A protein and the small-molecule ligand that binds it are described below.
Small molecule (SMILES): O=C(O)c1ccccc1Nc1cc(Cl)c(O)c(Cl)c1

Sequence of chain 1.B:
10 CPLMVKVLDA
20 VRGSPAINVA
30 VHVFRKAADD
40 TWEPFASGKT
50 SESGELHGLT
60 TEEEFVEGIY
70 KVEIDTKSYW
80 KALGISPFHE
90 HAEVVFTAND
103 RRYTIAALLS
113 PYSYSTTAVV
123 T

Sequence of chain 2.B:
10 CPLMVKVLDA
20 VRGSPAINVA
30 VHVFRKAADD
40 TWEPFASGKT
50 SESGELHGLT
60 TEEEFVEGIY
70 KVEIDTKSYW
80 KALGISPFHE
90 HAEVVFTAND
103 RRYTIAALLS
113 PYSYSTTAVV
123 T

Binding-site contacts:
Ligand atom CLAE contacts residue CJZ1 of chain 2.D at 0.0 Å.
Ligand atom NAL contacts residue CJZ1 of chain 2.D at 0.1 Å (h-bond).
Ligand atom CAH contacts residue CJZ1 of chain 2.D at 2.4 Å.
Ligand atom CAR contacts residue LEU17 of chain 2.B at 3.1 Å (hydrophobic).
Ligand atom CAN contacts residue CJZ1 of chain 2.D at 0.0 Å.
Ligand atom CAM contacts residue CJZ1 of chain 2.D at 0.3 Å.
Ligand atom OAA contacts residue CJZ1 of chain 2.D at 0.1 Å.
Ligand atom OAC contacts residue CJZ1 of chain 2.D at 0.0 Å (h-bond).
Ligand atom CAG contacts residue VAL121 of chain 1.B at 3.6 Å (hydrophobic).
Ligand atom CAG contacts residue CJZ1 of chain 2.D at 2.3 Å.
Ligand atom CAM contacts residue LYS15 of chain 1.B at 3.5 Å.
Ligand atom CAP contacts residue CJZ1 of chain 2.D at 0.0 Å.
Ligand atom CLAD contacts residue CJZ1 of chain 2.D at 0.0 Å.
Ligand atom CAK contacts residue CJZ1 of chain 2.D at 0.0 Å.
Ligand atom OAC contacts residue SER117 of chain 1.B at 2.8 Å (h-bond).
Ligand atom OAC contacts residue LEU110 of chain 2.B at 3.6 Å.
Ligand atom CAJ contacts residue CJZ1 of chain 2.D at 0.0 Å.
Ligand atom CAR contacts residue CJZ1 of chain 2.D at 1.4 Å.
Ligand atom CAF contacts residue LEU17 of chain 2.B at 2.7 Å (hydrophobic).
Ligand atom CAH contacts residue ALA108 of chain 1.B at 3.3 Å (hydrophobic).
Ligand atom CAI contacts residue LYS15 of chain 2.B at 3.4 Å.
Ligand atom OAB contacts residue LYS15 of chain 1.B at 2.7 Å (salt-bridge).
Ligand atom CLAD contacts residue SER117 of chain 1.B at 3.0 Å.
Ligand atom CAM contacts residue LYS15 of chain 2.B at 3.6 Å.
Ligand atom OAC contacts residue SER117 of chain 2.B at 2.8 Å (h-bond).
Ligand atom OAB contacts residue CJZ1 of chain 2.D at 0.0 Å (h-bond).
Ligand atom CAQ contacts residue CJZ1 of chain 2.D at 0.0 Å.
Ligand atom CLAE contacts residue SER117 of chain 2.B at 3.0 Å.
Ligand atom CAG contacts residue LEU17 of chain 2.B at 3.4 Å (hydrophobic).
Ligand atom CAH contacts residue LEU17 of chain 2.B at 2.5 Å (hydrophobic).
Ligand atom CAO contacts residue CJZ1 of chain 2.D at 0.0 Å.
Ligand atom OAC contacts residue LEU110 of chain 1.B at 3.6 Å.
Ligand atom CAF contacts residue CJZ1 of chain 2.D at 2.7 Å.
Ligand atom OAA contacts residue LEU17 of chain 1.B at 3.7 Å.
Ligand atom OAB contacts residue LYS15 of chain 2.B at 2.8 Å (salt-bridge).
Ligand atom CAS contacts residue CJZ1 of chain 2.D at 0.1 Å.
Ligand atom CAS contacts residue LEU17 of chain 2.B at 3.6 Å (hydrophobic).
Ligand atom CAI contacts residue CJZ1 of chain 2.D at 1.3 Å.
Ligand atom CAF contacts residue ALA108 of chain 1.B at 3.3 Å (hydrophobic).
Ligand atom CAF contacts residue VAL121 of chain 1.B at 3.4 Å (hydrophobic).